The small molecule below binds the protein below.
Small molecule (SMILES): C[C@@H]1O[C@@H](O[C@H]2[C@H](O)[C@@H](CO)OC[C@@H]2O)[C@@H](O)[C@H](O)[C@@H]1O

Sequence of chain 2.A:
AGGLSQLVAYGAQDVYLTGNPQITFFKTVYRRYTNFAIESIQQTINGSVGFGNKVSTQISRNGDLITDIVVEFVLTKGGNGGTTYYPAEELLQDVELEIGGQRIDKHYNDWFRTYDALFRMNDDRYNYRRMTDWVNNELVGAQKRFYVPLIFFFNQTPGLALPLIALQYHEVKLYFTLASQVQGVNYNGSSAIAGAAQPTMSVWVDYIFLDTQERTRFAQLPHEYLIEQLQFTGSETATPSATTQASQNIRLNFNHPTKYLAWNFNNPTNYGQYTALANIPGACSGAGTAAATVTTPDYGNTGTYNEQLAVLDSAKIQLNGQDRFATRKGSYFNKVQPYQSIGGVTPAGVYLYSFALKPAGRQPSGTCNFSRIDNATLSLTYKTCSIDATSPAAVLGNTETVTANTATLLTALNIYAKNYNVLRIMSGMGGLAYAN

Binding-site contacts:
Ligand atom C6 contacts residue GLA8 of chain 2.C at 3.3 Å.
Ligand atom C2 contacts residue ASN405 of chain 2.A at 2.3 Å.
Ligand atom O2 contacts residue THR406 of chain 2.A at 4.4 Å.
Ligand atom O2 contacts residue ASN405 of chain 2.A at 2.8 Å (h-bond).
Ligand atom C5 contacts residue ASN405 of chain 2.A at 3.6 Å.
Ligand atom C1 contacts residue ASN405 of chain 2.A at 1.4 Å.
Ligand atom C5 contacts residue ASP388 of chain 2.A at 3.3 Å.
Ligand atom O4 contacts residue ASP388 of chain 2.A at 4.4 Å.
Ligand atom C4 contacts residue ASN405 of chain 2.A at 4.2 Å.
Ligand atom C3 contacts residue ASN405 of chain 2.A at 3.7 Å.
Ligand atom C4 contacts residue ASP388 of chain 2.A at 4.5 Å.
Ligand atom O5 contacts residue ASP388 of chain 2.A at 4.1 Å.
Ligand atom C6 contacts residue ASP388 of chain 2.A at 3.1 Å.
Ligand atom O4 contacts residue THR390 of chain 2.A at 4.2 Å.
Ligand atom O5 contacts residue ASN405 of chain 2.A at 2.3 Å (h-bond).